Binding-site contacts:
Ligand atom N11 contacts residue THR189 of chain 1.A at 3.3 Å (h-bond).
Ligand atom O27 contacts residue LYS63 of chain 1.A at 3.1 Å (salt-bridge).
Ligand atom C9 contacts residue GLY102 of chain 1.A at 3.7 Å.
Ligand atom O26 contacts residue ASP98 of chain 1.A at 2.6 Å (salt-bridge).
Ligand atom N10 contacts residue ALA60 of chain 1.A at 3.7 Å.
Ligand atom C18 contacts residue GLY113 of chain 1.A at 3.5 Å.
Ligand atom C21 contacts residue ASN56 of chain 1.A at 3.5 Å.
Ligand atom C23 contacts residue PHE143 of chain 1.A at 3.4 Å (hydrophobic).
Ligand atom C18 contacts residue THR114 of chain 1.A at 3.3 Å.
Ligand atom C24 contacts residue ASN56 of chain 1.A at 3.5 Å.
Ligand atom O26 contacts residue SER57 of chain 1.A at 3.8 Å.
Ligand atom C7 contacts residue ALA60 of chain 1.A at 3.7 Å (hydrophobic).
Ligand atom C14 contacts residue LEU112 of chain 1.A at 3.8 Å (hydrophobic).
Ligand atom C13 contacts residue ASN56 of chain 1.A at 3.4 Å.
Ligand atom C22 contacts residue PHE143 of chain 1.A at 3.7 Å (hydrophobic).
Ligand atom C20 contacts residue THR114 of chain 1.A at 3.4 Å.
Ligand atom N10 contacts residue MET103 of chain 1.A at 3.4 Å.
Ligand atom C15 contacts residue ASN56 of chain 1.A at 3.8 Å.
Ligand atom C2 contacts residue ASN56 of chain 1.A at 3.8 Å.
Ligand atom O25 contacts residue LEU53 of chain 1.A at 3.8 Å.
Ligand atom O25 contacts residue ASN56 of chain 1.A at 3.7 Å.
Ligand atom O25 contacts residue VAL191 of chain 1.A at 3.4 Å.
Ligand atom C24 contacts residue LEU112 of chain 1.A at 3.6 Å (hydrophobic).
Ligand atom N11 contacts residue GLY102 of chain 1.A at 3.7 Å.
Ligand atom N11 contacts residue MET103 of chain 1.A at 3.6 Å.
Ligand atom O26 contacts residue THR189 of chain 1.A at 3.8 Å.
Ligand atom C22 contacts residue ASN56 of chain 1.A at 3.5 Å.
Ligand atom C9 contacts residue ALA60 of chain 1.A at 3.8 Å (hydrophobic).
Ligand atom N10 contacts residue ILE101 of chain 1.A at 3.7 Å.
Ligand atom N8 contacts residue ALA60 of chain 1.A at 3.8 Å.
Ligand atom C6 contacts residue ASP98 of chain 1.A at 3.6 Å.
Ligand atom O27 contacts residue ILE101 of chain 1.A at 3.8 Å.
Ligand atom N11 contacts residue ALA60 of chain 1.A at 3.6 Å.
Ligand atom C18 contacts residue LEU112 of chain 1.A at 3.4 Å (hydrophobic).
Ligand atom N10 contacts residue GLY102 of chain 1.A at 2.8 Å (h-bond).
Ligand atom O26 contacts residue ALA60 of chain 1.A at 3.1 Å.
Ligand atom C3 contacts residue MET103 of chain 1.A at 3.7 Å (hydrophobic).
Ligand atom C1 contacts residue ASN56 of chain 1.A at 3.5 Å.
Ligand atom C5 contacts residue ASP98 of chain 1.A at 3.5 Å.
Ligand atom C6 contacts residue ASN56 of chain 1.A at 3.8 Å.

A protein and the small-molecule ligand that binds it are described below.
Small molecule (SMILES): CC(C)c1cc(-c2n[nH]c(=O)n2-c2ccc3c(ccn3C)c2)c(O)cc1O

Sequence of chain 1.A:
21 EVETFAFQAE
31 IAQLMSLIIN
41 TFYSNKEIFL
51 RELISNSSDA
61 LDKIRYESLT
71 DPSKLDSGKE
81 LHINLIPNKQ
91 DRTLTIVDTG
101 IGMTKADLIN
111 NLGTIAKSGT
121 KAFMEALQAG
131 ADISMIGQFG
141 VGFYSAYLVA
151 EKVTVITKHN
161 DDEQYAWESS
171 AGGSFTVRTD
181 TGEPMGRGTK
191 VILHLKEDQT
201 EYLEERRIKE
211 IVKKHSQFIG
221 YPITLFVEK